The protein below binds the small molecule below.
Small molecule (SMILES): NC(N)=NCCC[C@H](NC(=O)[C@@H]1CCCN1)C(=O)N[C@H](C=O)CC1=NC=NC1

Binding-site contacts:
Ligand atom CB contacts residue TYR619 of chain 44.Q at 3.0 Å (hydrophobic).
Ligand atom CG contacts residue GLU894 of chain 44.Q at 3.9 Å.
Ligand atom CB contacts residue ARG649 of chain 44.Q at 4.1 Å.
Ligand atom CD contacts residue ASP897 of chain 44.Q at 3.5 Å.
Ligand atom CD contacts residue ARG46 of chain 44.S at 4.1 Å.
Ligand atom CB contacts residue TYR619 of chain 44.Q at 3.8 Å (hydrophobic).
Ligand atom N contacts residue ASP618 of chain 44.Q at 3.9 Å.
Ligand atom CA contacts residue TYR619 of chain 44.Q at 3.9 Å (hydrophobic).
Ligand atom N contacts residue TYR619 of chain 44.Q at 3.6 Å.
Ligand atom CB contacts residue PHE896 of chain 44.Q at 3.3 Å (hydrophobic).
Ligand atom C contacts residue TYR619 of chain 44.Q at 3.1 Å (hydrophobic).
Ligand atom CG contacts residue TYR619 of chain 44.Q at 3.8 Å (hydrophobic).
Ligand atom CG contacts residue PHE896 of chain 44.Q at 3.0 Å (hydrophobic).
Ligand atom CD2 contacts residue GLU894 of chain 44.Q at 3.7 Å.
Ligand atom NE2 contacts residue GLU894 of chain 44.Q at 4.1 Å.
Ligand atom CD contacts residue PHE896 of chain 44.Q at 4.1 Å (hydrophobic).
Ligand atom CB contacts residue ARG649 of chain 44.Q at 3.6 Å.
Ligand atom O contacts residue ARG845 of chain 44.Q at 3.8 Å.
Ligand atom CD2 contacts residue ARG845 of chain 44.Q at 3.5 Å.
Ligand atom N contacts residue TYR619 of chain 44.Q at 3.5 Å (h-bond).
Ligand atom CG contacts residue ARG46 of chain 44.S at 3.9 Å.
Ligand atom O contacts residue TYR619 of chain 44.Q at 2.6 Å.
Ligand atom N contacts residue CYS621 of chain 44.Q at 2.9 Å (h-bond).
Ligand atom CA contacts residue TYR619 of chain 44.Q at 3.8 Å (hydrophobic).
Ligand atom O contacts residue ARG649 of chain 44.Q at 3.9 Å.
Ligand atom CE1 contacts residue MET843 of chain 44.Q at 3.6 Å (hydrophobic).
Ligand atom CE1 contacts residue LEU348 of chain 44.Q at 3.9 Å (hydrophobic).
Ligand atom CD contacts residue CYS621 of chain 44.Q at 3.6 Å (hydrophobic).
Ligand atom CD contacts residue ASN617 of chain 44.Q at 3.2 Å.
Ligand atom CB contacts residue ALA857 of chain 44.Q at 3.9 Å (hydrophobic).
Ligand atom CA contacts residue ARG649 of chain 44.Q at 3.4 Å.
Ligand atom C contacts residue ARG845 of chain 44.Q at 3.6 Å.
Ligand atom N contacts residue ARG649 of chain 44.Q at 4.1 Å.
Ligand atom CA contacts residue CYS621 of chain 44.Q at 3.7 Å (hydrophobic).
Ligand atom ND1 contacts residue LEU620 of chain 44.Q at 3.0 Å.
Ligand atom CB contacts residue GLU894 of chain 44.Q at 3.5 Å.
Ligand atom N contacts residue ASN617 of chain 44.Q at 3.6 Å.
Ligand atom CG contacts residue ASN617 of chain 44.Q at 4.1 Å.
Ligand atom CE1 contacts residue LEU620 of chain 44.Q at 3.5 Å (hydrophobic).
Ligand atom O contacts residue ALA857 of chain 44.Q at 4.0 Å.

Sequence of chain 44.S:
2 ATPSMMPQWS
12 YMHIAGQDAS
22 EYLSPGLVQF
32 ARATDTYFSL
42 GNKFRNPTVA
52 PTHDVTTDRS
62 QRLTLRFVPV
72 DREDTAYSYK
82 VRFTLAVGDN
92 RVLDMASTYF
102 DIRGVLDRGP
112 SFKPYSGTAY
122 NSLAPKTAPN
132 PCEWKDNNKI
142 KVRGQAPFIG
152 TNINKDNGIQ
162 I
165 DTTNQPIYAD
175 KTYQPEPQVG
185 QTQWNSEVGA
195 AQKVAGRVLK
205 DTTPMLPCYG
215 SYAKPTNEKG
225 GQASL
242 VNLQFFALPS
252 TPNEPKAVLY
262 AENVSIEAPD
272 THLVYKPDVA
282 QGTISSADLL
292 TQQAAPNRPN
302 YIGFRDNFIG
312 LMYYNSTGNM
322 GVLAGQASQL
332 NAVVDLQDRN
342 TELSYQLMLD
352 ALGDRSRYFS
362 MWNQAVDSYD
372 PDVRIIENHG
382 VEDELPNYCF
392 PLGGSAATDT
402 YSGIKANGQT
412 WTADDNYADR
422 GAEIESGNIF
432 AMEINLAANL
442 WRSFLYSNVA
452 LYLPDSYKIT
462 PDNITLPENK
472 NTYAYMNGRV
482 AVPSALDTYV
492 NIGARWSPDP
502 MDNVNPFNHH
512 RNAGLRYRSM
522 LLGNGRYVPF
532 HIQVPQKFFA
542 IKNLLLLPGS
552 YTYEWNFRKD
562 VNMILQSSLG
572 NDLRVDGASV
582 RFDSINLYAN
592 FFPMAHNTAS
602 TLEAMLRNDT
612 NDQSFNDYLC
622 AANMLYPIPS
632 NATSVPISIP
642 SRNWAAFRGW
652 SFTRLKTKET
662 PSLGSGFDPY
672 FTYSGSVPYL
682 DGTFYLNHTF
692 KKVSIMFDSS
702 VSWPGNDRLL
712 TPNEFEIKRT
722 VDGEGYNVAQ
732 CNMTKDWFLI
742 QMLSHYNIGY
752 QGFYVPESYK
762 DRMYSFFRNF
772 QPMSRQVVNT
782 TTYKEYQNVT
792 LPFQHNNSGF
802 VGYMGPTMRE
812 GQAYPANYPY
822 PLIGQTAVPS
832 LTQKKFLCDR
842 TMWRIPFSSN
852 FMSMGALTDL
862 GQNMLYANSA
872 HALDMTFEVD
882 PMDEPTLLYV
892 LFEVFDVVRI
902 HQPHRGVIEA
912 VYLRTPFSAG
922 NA

Sequence of chain 44.Q:
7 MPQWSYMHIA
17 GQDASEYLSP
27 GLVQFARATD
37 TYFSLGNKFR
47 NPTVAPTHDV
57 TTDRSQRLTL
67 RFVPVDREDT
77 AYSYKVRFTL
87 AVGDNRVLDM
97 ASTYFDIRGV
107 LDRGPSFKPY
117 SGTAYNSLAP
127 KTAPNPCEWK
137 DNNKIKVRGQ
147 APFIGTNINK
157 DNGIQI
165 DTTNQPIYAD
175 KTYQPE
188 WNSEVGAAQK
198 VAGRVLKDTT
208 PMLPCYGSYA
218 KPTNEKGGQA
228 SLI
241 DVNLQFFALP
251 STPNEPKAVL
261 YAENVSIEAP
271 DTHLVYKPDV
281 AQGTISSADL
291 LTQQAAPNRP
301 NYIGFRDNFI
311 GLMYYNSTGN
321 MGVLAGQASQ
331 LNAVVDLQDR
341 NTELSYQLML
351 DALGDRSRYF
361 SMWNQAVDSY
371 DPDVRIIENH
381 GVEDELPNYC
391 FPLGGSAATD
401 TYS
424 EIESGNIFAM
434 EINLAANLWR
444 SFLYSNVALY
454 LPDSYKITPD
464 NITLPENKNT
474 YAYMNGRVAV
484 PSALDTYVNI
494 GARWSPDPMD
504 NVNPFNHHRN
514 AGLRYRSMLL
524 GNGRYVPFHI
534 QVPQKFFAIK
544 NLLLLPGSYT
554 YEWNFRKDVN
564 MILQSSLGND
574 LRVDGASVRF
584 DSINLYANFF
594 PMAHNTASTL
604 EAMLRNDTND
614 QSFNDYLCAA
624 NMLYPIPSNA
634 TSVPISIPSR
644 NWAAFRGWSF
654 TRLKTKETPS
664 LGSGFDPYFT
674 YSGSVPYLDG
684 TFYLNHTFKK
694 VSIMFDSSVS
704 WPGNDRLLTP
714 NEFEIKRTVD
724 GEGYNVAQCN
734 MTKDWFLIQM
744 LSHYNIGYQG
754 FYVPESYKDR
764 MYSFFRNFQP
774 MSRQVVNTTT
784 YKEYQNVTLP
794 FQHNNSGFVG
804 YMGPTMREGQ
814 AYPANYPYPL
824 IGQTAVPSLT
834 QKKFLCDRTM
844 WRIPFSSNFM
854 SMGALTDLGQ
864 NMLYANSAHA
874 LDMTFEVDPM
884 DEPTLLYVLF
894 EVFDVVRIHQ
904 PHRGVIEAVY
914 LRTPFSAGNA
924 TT